Sequence of chain 1.B:
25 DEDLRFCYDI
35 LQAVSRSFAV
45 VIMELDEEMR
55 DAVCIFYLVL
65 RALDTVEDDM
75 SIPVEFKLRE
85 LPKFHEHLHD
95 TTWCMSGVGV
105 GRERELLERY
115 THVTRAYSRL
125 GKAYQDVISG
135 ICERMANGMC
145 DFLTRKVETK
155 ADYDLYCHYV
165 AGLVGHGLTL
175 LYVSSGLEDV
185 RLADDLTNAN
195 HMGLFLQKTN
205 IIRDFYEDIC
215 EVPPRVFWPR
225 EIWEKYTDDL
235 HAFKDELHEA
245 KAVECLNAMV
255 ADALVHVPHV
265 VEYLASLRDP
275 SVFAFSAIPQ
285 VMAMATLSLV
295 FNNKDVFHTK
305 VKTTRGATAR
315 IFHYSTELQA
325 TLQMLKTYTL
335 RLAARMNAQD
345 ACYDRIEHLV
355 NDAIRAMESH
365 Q

Binding-site contacts:
Ligand atom CAM contacts residue LEU172 of chain 1.B at 3.3 Å (hydrophobic).
Ligand atom CAA contacts residue TYR176 of chain 1.B at 3.8 Å (hydrophobic).
Ligand atom NBC contacts residue ARG65 of chain 1.B at 3.9 Å.
Ligand atom OAW contacts residue GLY197 of chain 1.B at 3.5 Å.
Ligand atom CAP contacts residue ASP68 of chain 1.B at 3.3 Å.
Ligand atom CAE contacts residue TYR61 of chain 1.B at 3.6 Å (hydrophobic).
Ligand atom CAJ contacts residue VAL164 of chain 1.B at 3.8 Å (hydrophobic).
Ligand atom CAL contacts residue GLY169 of chain 1.B at 4.0 Å.
Ligand atom OAW contacts residue LEU200 of chain 1.B at 3.5 Å.
Ligand atom NBC contacts residue TYR61 of chain 1.B at 4.0 Å.
Ligand atom CAE contacts residue PHE60 of chain 1.B at 3.8 Å (hydrophobic).
Ligand atom CAA contacts residue TYR267 of chain 1.B at 3.5 Å (hydrophobic).
Ligand atom CAI contacts residue PHE42 of chain 1.B at 3.7 Å (hydrophobic).
Ligand atom CAH contacts residue VAL168 of chain 1.B at 3.8 Å (hydrophobic).
Ligand atom CAR contacts residue ASP68 of chain 1.B at 3.6 Å.
Ligand atom CBA contacts residue VAL168 of chain 1.B at 3.6 Å (hydrophobic).
Ligand atom CAG contacts residue LEU172 of chain 1.B at 3.9 Å (hydrophobic).
Ligand atom CAF contacts residue TYR61 of chain 1.B at 3.3 Å (hydrophobic).
Ligand atom CAG contacts residue VAL168 of chain 1.B at 4.0 Å (hydrophobic).
Ligand atom CAA contacts residue SER280 of chain 1.B at 3.6 Å.
Ligand atom CAJ contacts residue ALA165 of chain 1.B at 3.9 Å (hydrophobic).
Ligand atom CAA contacts residue MET196 of chain 1.B at 3.6 Å (hydrophobic).
Ligand atom CAG contacts residue PHE42 of chain 1.B at 3.8 Å (hydrophobic).
Ligand atom CAI contacts residue VAL168 of chain 1.B at 3.7 Å (hydrophobic).
Ligand atom CAL contacts residue MET196 of chain 1.B at 4.0 Å (hydrophobic).
Ligand atom CAR contacts residue ARG65 of chain 1.B at 3.4 Å.
Ligand atom NAU contacts residue VAL168 of chain 1.B at 3.2 Å.
Ligand atom CAK contacts residue VAL168 of chain 1.B at 4.0 Å (hydrophobic).
Ligand atom CAF contacts residue LEU64 of chain 1.B at 3.7 Å (hydrophobic).
Ligand atom CAH contacts residue TYR61 of chain 1.B at 3.4 Å (hydrophobic).
Ligand atom CAN contacts residue LEU172 of chain 1.B at 3.9 Å (hydrophobic).
Ligand atom OAV contacts residue MET196 of chain 1.B at 3.5 Å.
Ligand atom CAX contacts residue VAL168 of chain 1.B at 3.6 Å (hydrophobic).
Ligand atom CAZ contacts residue LEU200 of chain 1.B at 4.0 Å (hydrophobic).
Ligand atom CAL contacts residue GLY197 of chain 1.B at 4.0 Å.
Ligand atom CAN contacts residue LEU200 of chain 1.B at 3.9 Å (hydrophobic).
Ligand atom CAZ contacts residue VAL168 of chain 1.B at 3.5 Å (hydrophobic).
Ligand atom CAK contacts residue ALA165 of chain 1.B at 3.7 Å (hydrophobic).
Ligand atom CAX contacts residue TYR61 of chain 1.B at 3.9 Å (hydrophobic).
Ligand atom CAT contacts residue TYR61 of chain 1.B at 3.5 Å (hydrophobic).

A protein and the small-molecule ligand that binds it are described below.
Small molecule (SMILES): COCCCOc1ccc(C#C[C@@]2(O)CN3CCC2CC3)c(Cc2ccccc2)n1